Binding-site contacts:
Ligand atom C08 contacts residue THR18 of chain 1.A at 3.4 Å.
Ligand atom C08 contacts residue SO41 of chain 1.G at 3.3 Å.
Ligand atom O11 contacts residue THR18 of chain 1.A at 2.8 Å (h-bond).
Ligand atom C03 contacts residue THR18 of chain 1.A at 3.7 Å.
Ligand atom O10 contacts residue LYS22 of chain 1.A at 3.4 Å (salt-bridge).
Ligand atom N20 contacts residue LEU153 of chain 1.B at 3.0 Å (h-bond).
Ligand atom N21 contacts residue GLY151 of chain 1.B at 3.3 Å.
Ligand atom C06 contacts residue ASP54 of chain 1.A at 3.5 Å.
Ligand atom N20 contacts residue THR152 of chain 1.B at 3.7 Å.
Ligand atom C05 contacts residue ARG52 of chain 1.A at 3.4 Å.
Ligand atom O11 contacts residue LYS22 of chain 1.A at 3.0 Å (salt-bridge).
Ligand atom C09 contacts residue LYS22 of chain 1.A at 3.5 Å.
Ligand atom O11 contacts residue GLY19 of chain 1.A at 3.4 Å (h-bond).
Ligand atom C13 contacts residue THR18 of chain 1.A at 3.7 Å.
Ligand atom N21 contacts residue THR152 of chain 1.B at 3.4 Å (h-bond).
Ligand atom C15 contacts residue ALA117 of chain 1.A at 3.6 Å (hydrophobic).
Ligand atom N21 contacts residue LEU153 of chain 1.B at 3.0 Å (h-bond).
Ligand atom C18 contacts residue GLY151 of chain 1.B at 3.5 Å.
Ligand atom O01 contacts residue THR48 of chain 1.A at 3.2 Å (h-bond).
Ligand atom C09 contacts residue SO41 of chain 1.G at 3.2 Å.
Ligand atom C06 contacts residue ARG52 of chain 1.A at 3.4 Å.
Ligand atom N20 contacts residue ASN154 of chain 1.B at 2.9 Å (h-bond).
Ligand atom N19 contacts residue VAL122 of chain 1.A at 3.5 Å.
Ligand atom N22 contacts residue GLY151 of chain 1.B at 3.1 Å (h-bond).
Ligand atom C04 contacts residue THR48 of chain 1.A at 3.4 Å.
Ligand atom O11 contacts residue SO41 of chain 1.G at 3.4 Å (h-bond).
Ligand atom C14 contacts residue LEU150 of chain 1.B at 3.6 Å (hydrophobic).
Ligand atom O01 contacts residue ALA117 of chain 1.A at 3.6 Å.
Ligand atom C09 contacts residue THR18 of chain 1.A at 3.5 Å.
Ligand atom O10 contacts residue GLY118 of chain 1.A at 3.1 Å (h-bond).
Ligand atom C04 contacts residue PRO78 of chain 1.A at 3.7 Å (hydrophobic).
Ligand atom O10 contacts residue SO41 of chain 1.G at 3.6 Å.
Ligand atom C16 contacts residue VAL122 of chain 1.A at 3.6 Å (hydrophobic).
Ligand atom C15 contacts residue GLY118 of chain 1.A at 3.4 Å.
Ligand atom N20 contacts residue GLY151 of chain 1.B at 3.3 Å.
Ligand atom N19 contacts residue GLY151 of chain 1.B at 3.5 Å.
Ligand atom O11 contacts residue GLY118 of chain 1.A at 3.1 Å (h-bond).
Ligand atom C05 contacts residue ASP54 of chain 1.A at 3.5 Å.
Ligand atom C05 contacts residue THR48 of chain 1.A at 3.6 Å.
Ligand atom C09 contacts residue GLY118 of chain 1.A at 3.5 Å.

The protein below binds the small molecule below.
Small molecule (SMILES): O=C(O)C[C@@H]1CCC[C@H]1C(=O)c1ccc(-c2nnn[nH]2)cc1

Sequence of chain 1.A:
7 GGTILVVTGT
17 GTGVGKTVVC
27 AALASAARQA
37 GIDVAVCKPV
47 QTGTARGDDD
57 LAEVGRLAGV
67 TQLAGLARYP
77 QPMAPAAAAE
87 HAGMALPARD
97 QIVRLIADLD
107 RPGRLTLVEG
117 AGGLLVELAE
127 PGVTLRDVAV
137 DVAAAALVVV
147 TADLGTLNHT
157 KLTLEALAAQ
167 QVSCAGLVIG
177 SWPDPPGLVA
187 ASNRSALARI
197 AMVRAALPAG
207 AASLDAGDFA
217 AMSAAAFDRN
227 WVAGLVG

Sequence of chain 1.B:
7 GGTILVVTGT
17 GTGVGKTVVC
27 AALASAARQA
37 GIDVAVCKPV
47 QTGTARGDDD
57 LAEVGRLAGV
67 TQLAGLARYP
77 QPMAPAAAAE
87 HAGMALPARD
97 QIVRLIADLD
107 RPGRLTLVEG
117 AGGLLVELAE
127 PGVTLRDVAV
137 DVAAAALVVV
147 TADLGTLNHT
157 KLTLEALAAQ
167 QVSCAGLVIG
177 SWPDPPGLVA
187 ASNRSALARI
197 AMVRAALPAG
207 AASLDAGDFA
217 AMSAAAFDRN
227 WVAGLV